Sequence of chain 1.B:
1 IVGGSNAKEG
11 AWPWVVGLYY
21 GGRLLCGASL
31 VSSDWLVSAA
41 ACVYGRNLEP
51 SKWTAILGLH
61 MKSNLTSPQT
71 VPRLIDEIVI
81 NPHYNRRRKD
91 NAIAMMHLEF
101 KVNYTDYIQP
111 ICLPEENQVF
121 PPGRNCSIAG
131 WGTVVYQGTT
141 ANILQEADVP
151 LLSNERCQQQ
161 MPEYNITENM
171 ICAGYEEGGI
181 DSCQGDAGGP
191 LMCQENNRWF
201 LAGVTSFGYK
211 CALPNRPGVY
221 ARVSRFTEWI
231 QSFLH

Binding-site contacts:
Ligand atom C7 contacts residue ASN64 of chain 1.B at 3.1 Å.
Ligand atom O7 contacts residue SER67 of chain 1.B at 2.9 Å (h-bond).
Ligand atom C5 contacts residue ASN64 of chain 1.B at 3.7 Å.
Ligand atom O5 contacts residue ASN64 of chain 1.B at 2.4 Å (h-bond).
Ligand atom C4 contacts residue ASN64 of chain 1.B at 4.2 Å.
Ligand atom C2 contacts residue THR66 of chain 1.B at 4.4 Å.
Ligand atom O6 contacts residue ASN64 of chain 1.B at 4.5 Å.
Ligand atom N2 contacts residue ASN64 of chain 1.B at 3.0 Å (h-bond).
Ligand atom C2 contacts residue ASN64 of chain 1.B at 2.5 Å.
Ligand atom O7 contacts residue ASN64 of chain 1.B at 3.6 Å.
Ligand atom C3 contacts residue ASN64 of chain 1.B at 3.8 Å.
Ligand atom C1 contacts residue ASN64 of chain 1.B at 1.4 Å.
Ligand atom N2 contacts residue THR66 of chain 1.B at 3.1 Å (h-bond).
Ligand atom C7 contacts residue SER67 of chain 1.B at 4.0 Å.
Ligand atom C7 contacts residue THR66 of chain 1.B at 3.1 Å.
Ligand atom O7 contacts residue THR66 of chain 1.B at 2.4 Å (h-bond).
Ligand atom C8 contacts residue ASN64 of chain 1.B at 3.2 Å.

This protein binds this small molecule.
Small molecule (SMILES): CC(=O)N[C@@H]1[C@@H](O)[C@H](O)[C@@H](CO)O[C@H]1O